Binding-site contacts:
Ligand atom O3P contacts residue PMP1 of chain 2.F at 0.3 Å (h-bond).
Ligand atom O2P contacts residue GLY103 of chain 2.A at 3.0 Å (h-bond).
Ligand atom C3A contacts residue KST246 of chain 2.A at 1.8 Å.
Ligand atom O1P contacts residue PMP1 of chain 2.F at 0.1 Å (h-bond).
Ligand atom O2P contacts residue SER243 of chain 2.A at 2.4 Å (h-bond).
Ligand atom N1 contacts residue ASP211 of chain 2.A at 2.6 Å (salt-bridge).
Ligand atom O1T contacts residue ARG374 of chain 2.A at 2.9 Å (salt-bridge).
Ligand atom N4A contacts residue KST246 of chain 2.A at 2.3 Å.
Ligand atom O2T contacts residue KST246 of chain 2.A at 2.7 Å (h-bond).
Ligand atom C6 contacts residue PMP1 of chain 2.F at 0.4 Å.
Ligand atom C3T contacts residue PMP1 of chain 2.F at 2.7 Å.
Ligand atom C3 contacts residue PMP1 of chain 2.F at 0.2 Å.
Ligand atom C5A contacts residue PMP1 of chain 2.F at 0.1 Å.
Ligand atom O2T contacts residue ASN183 of chain 2.A at 2.7 Å (h-bond).
Ligand atom C4 contacts residue PMP1 of chain 2.F at 0.2 Å.
Ligand atom C2 contacts residue PMP1 of chain 2.F at 0.1 Å.
Ligand atom O3 contacts residue PMP1 of chain 2.F at 0.4 Å (h-bond).
Ligand atom C4T contacts residue KST246 of chain 2.A at 1.4 Å.
Ligand atom O4P contacts residue PMP1 of chain 2.F at 0.1 Å (h-bond).
Ligand atom C5 contacts residue PMP1 of chain 2.F at 0.1 Å.
Ligand atom O2P contacts residue SER245 of chain 2.A at 2.7 Å (h-bond).
Ligand atom C4T contacts residue PMP1 of chain 2.F at 2.2 Å.
Ligand atom O3P contacts residue TYR65 of chain 1.A at 2.4 Å (h-bond).
Ligand atom O1P contacts residue THR104 of chain 2.A at 2.9 Å (h-bond).
Ligand atom O3 contacts residue ASN183 of chain 2.A at 3.1 Å (h-bond).
Ligand atom C5T contacts residue KST246 of chain 2.A at 0.4 Å.
Ligand atom N4A contacts residue PMP1 of chain 2.F at 1.3 Å.
Ligand atom C2A contacts residue PMP1 of chain 2.F at 0.2 Å.
Ligand atom C3T contacts residue KST246 of chain 2.A at 1.6 Å.
Ligand atom O2T contacts residue ARG374 of chain 2.A at 2.8 Å (salt-bridge).
Ligand atom O1T contacts residue KST246 of chain 2.A at 2.4 Å (h-bond).
Ligand atom C4A contacts residue PMP1 of chain 2.F at 0.4 Å.
Ligand atom N1 contacts residue PMP1 of chain 2.F at 0.2 Å (h-bond).
Ligand atom S contacts residue KST246 of chain 2.A at 1.3 Å (h-bond).
Ligand atom O2P contacts residue PMP1 of chain 2.F at 0.3 Å (h-bond).
Ligand atom C2T contacts residue KST246 of chain 2.A at 0.5 Å.
Ligand atom O3 contacts residue TYR214 of chain 2.A at 2.3 Å (h-bond).
Ligand atom O1P contacts residue ARG254 of chain 2.A at 2.8 Å (salt-bridge).
Ligand atom C3T contacts residue TRP130 of chain 2.A at 3.1 Å (hydrophobic).
Ligand atom P contacts residue PMP1 of chain 2.F at 0.1 Å.

Sequence of chain 1.A:
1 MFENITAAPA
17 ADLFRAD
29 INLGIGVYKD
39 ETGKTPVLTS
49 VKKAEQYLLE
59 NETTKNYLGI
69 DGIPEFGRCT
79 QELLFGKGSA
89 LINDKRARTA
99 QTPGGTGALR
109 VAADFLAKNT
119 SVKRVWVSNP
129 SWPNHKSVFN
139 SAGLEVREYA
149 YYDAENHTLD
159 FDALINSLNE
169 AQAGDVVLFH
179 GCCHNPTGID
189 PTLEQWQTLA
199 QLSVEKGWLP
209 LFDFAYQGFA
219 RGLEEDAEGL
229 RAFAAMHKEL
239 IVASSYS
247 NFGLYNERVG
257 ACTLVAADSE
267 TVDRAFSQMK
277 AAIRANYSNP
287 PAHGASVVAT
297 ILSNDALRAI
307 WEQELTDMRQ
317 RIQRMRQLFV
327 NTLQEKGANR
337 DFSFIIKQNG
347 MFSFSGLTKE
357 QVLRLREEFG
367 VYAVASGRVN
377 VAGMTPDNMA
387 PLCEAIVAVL

Sequence of chain 2.A:
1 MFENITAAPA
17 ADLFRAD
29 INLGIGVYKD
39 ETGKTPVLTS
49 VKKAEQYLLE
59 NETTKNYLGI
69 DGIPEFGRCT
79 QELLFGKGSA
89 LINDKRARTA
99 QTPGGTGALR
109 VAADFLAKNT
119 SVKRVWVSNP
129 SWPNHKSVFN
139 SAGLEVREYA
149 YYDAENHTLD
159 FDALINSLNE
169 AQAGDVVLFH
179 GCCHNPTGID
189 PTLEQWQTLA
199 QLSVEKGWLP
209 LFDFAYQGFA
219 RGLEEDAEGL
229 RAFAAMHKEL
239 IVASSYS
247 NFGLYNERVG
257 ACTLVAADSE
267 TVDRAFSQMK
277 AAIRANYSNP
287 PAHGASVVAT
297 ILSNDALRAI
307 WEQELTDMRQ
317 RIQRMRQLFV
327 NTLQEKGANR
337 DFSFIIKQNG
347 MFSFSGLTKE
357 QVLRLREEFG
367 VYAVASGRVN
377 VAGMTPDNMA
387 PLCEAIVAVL

This protein binds this small molecule.
Small molecule (SMILES): Cc1ncc(COP(=O)(O)O)c(CNc2csc(C(=O)O)c2)c1O